This small molecule binds to this protein.
Small molecule (SMILES): O=C(Nc1cncc2ccccc12)[C@@H]1CNS(=O)(=O)c2ccc(Cl)cc21

Sequence of chain 1.B:
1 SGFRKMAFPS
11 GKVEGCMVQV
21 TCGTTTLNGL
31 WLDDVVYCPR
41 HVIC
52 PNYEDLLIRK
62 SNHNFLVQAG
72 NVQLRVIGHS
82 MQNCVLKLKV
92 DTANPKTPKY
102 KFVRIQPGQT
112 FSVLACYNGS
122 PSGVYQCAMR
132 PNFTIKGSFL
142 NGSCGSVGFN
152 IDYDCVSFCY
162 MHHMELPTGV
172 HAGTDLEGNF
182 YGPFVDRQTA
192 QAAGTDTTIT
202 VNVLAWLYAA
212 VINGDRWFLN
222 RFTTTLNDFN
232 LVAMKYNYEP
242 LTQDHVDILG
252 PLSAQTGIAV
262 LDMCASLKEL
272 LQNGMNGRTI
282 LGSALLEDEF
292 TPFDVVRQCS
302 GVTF

Sequence of chain 1.A:
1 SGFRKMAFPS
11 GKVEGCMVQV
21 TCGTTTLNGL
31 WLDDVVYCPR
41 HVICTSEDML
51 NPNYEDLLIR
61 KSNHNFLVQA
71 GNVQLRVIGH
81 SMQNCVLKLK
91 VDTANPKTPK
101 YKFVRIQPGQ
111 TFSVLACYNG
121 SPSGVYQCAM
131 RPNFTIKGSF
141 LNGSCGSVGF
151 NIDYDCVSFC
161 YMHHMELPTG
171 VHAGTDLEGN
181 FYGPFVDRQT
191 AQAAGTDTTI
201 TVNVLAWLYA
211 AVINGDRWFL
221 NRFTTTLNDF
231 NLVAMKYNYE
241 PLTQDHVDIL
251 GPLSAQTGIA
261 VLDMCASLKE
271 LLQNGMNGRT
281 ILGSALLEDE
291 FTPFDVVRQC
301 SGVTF

Binding-site contacts:
Ligand atom C1 contacts residue MET165 of chain 1.A at 3.6 Å (hydrophobic).
Ligand atom CL contacts residue HIS41 of chain 1.A at 3.5 Å.
Ligand atom C1 contacts residue ARG188 of chain 1.A at 3.8 Å.
Ligand atom CL contacts residue ASP187 of chain 1.A at 3.3 Å.
Ligand atom C11 contacts residue PHE140 of chain 1.A at 3.7 Å (hydrophobic).
Ligand atom O1 contacts residue GLN189 of chain 1.A at 3.4 Å.
Ligand atom C13 contacts residue GLU166 of chain 1.A at 3.4 Å.
Ligand atom C2 contacts residue ARG188 of chain 1.A at 3.9 Å.
Ligand atom C12 contacts residue GLU166 of chain 1.A at 3.8 Å.
Ligand atom C12 contacts residue LEU141 of chain 1.A at 3.8 Å (hydrophobic).
Ligand atom C2 contacts residue MET49 of chain 1.A at 3.8 Å (hydrophobic).
Ligand atom O contacts residue GLN189 of chain 1.A at 3.4 Å.
Ligand atom C1 contacts residue MET49 of chain 1.A at 3.5 Å (hydrophobic).
Ligand atom C10 contacts residue HIS163 of chain 1.A at 3.3 Å.
Ligand atom N2 contacts residue GLU166 of chain 1.A at 3.9 Å.
Ligand atom CL contacts residue MET165 of chain 1.A at 3.7 Å.
Ligand atom C contacts residue MET165 of chain 1.A at 3.4 Å (hydrophobic).
Ligand atom S contacts residue GLN189 of chain 1.A at 3.9 Å.
Ligand atom O2 contacts residue MET165 of chain 1.A at 3.4 Å.
Ligand atom C16 contacts residue ASN142 of chain 1.A at 3.9 Å.
Ligand atom C13 contacts residue ASN142 of chain 1.A at 3.6 Å.
Ligand atom C11 contacts residue LEU141 of chain 1.A at 3.8 Å (hydrophobic).
Ligand atom N2 contacts residue HIS163 of chain 1.A at 2.6 Å (h-bond).
Ligand atom C5 contacts residue MET165 of chain 1.A at 3.6 Å (hydrophobic).
Ligand atom N2 contacts residue SER144 of chain 1.A at 3.7 Å.
Ligand atom N1 contacts residue CYS145 of chain 1.A at 3.9 Å.
Ligand atom C11 contacts residue SER144 of chain 1.A at 3.9 Å.
Ligand atom CL contacts residue HIS164 of chain 1.A at 3.6 Å.
Ligand atom C14 contacts residue ASN142 of chain 1.A at 3.7 Å.
Ligand atom C11 contacts residue HIS163 of chain 1.A at 3.7 Å.
Ligand atom C10 contacts residue GLU166 of chain 1.A at 3.7 Å.
Ligand atom O2 contacts residue GLU166 of chain 1.A at 3.1 Å (salt-bridge).
Ligand atom C5 contacts residue HIS164 of chain 1.A at 3.5 Å.
Ligand atom C13 contacts residue PHE140 of chain 1.A at 3.6 Å (hydrophobic).
Ligand atom C10 contacts residue CYS145 of chain 1.A at 3.7 Å (hydrophobic).
Ligand atom C10 contacts residue MET165 of chain 1.A at 3.8 Å (hydrophobic).
Ligand atom C11 contacts residue GLU166 of chain 1.A at 3.6 Å.
Ligand atom C13 contacts residue LEU141 of chain 1.A at 3.6 Å (hydrophobic).
Ligand atom C contacts residue HIS164 of chain 1.A at 3.9 Å.
Ligand atom C contacts residue MET49 of chain 1.A at 3.6 Å (hydrophobic).